Sequence of chain 1.G:
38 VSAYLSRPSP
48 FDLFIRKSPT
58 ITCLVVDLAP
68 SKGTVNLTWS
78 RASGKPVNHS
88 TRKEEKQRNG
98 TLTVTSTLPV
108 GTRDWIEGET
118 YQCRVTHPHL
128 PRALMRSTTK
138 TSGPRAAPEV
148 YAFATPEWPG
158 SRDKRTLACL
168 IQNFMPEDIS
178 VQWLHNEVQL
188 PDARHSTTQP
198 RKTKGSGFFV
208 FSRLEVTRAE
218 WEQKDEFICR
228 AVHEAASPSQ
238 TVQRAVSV

Binding-site contacts:
Ligand atom O7 contacts residue ASN96 of chain 1.L at 3.3 Å (h-bond).
Ligand atom C6 contacts residue GLN94 of chain 1.L at 3.7 Å.
Ligand atom O7 contacts residue THR100 of chain 1.L at 3.3 Å (h-bond).
Ligand atom O6 contacts residue ILE176 of chain 1.L at 1.9 Å (h-bond).
Ligand atom O6 contacts residue THR194 of chain 1.L at 3.3 Å (h-bond).
Ligand atom C3 contacts residue ASN96 of chain 1.L at 3.8 Å.
Ligand atom C4 contacts residue GLN196 of chain 1.L at 3.6 Å.
Ligand atom O3 contacts residue GLN196 of chain 1.L at 3.9 Å.
Ligand atom C8 contacts residue ASP64 of chain 1.L at 3.0 Å.
Ligand atom O4 contacts residue SER46 of chain 1.L at 3.6 Å.
Ligand atom C6 contacts residue LEU61 of chain 1.L at 3.7 Å (hydrophobic).
Ligand atom C2 contacts residue ASN96 of chain 1.L at 2.5 Å.
Ligand atom C2 contacts residue ARG44 of chain 1.L at 3.7 Å.
Ligand atom C6 contacts residue THR194 of chain 1.L at 3.4 Å.
Ligand atom C7 contacts residue ASN96 of chain 1.L at 3.3 Å.
Ligand atom C2 contacts residue SER43 of chain 1.L at 3.8 Å.
Ligand atom O3 contacts residue SER46 of chain 1.L at 3.6 Å.
Ligand atom O6 contacts residue GLN94 of chain 1.L at 3.8 Å.
Ligand atom C3 contacts residue GLN196 of chain 1.L at 3.7 Å.
Ligand atom O4 contacts residue ARG198 of chain 1.G at 2.5 Å (salt-bridge).
Ligand atom O4 contacts residue ILE176 of chain 1.L at 3.9 Å.
Ligand atom O5 contacts residue ASN96 of chain 1.L at 2.4 Å (h-bond).
Ligand atom N2 contacts residue ASP64 of chain 1.L at 3.3 Å (salt-bridge).
Ligand atom C5 contacts residue GLN94 of chain 1.L at 3.9 Å.
Ligand atom C6 contacts residue TYR41 of chain 1.L at 3.7 Å (hydrophobic).
Ligand atom O2 contacts residue SER43 of chain 1.L at 3.7 Å.
Ligand atom O3 contacts residue ARG44 of chain 1.L at 3.9 Å.
Ligand atom C7 contacts residue ASP64 of chain 1.L at 3.6 Å.
Ligand atom C5 contacts residue ASN96 of chain 1.L at 3.7 Å.
Ligand atom N2 contacts residue ASN96 of chain 1.L at 2.9 Å (h-bond).
Ligand atom O3 contacts residue LEU61 of chain 1.L at 3.8 Å.
Ligand atom C1 contacts residue ASN96 of chain 1.L at 1.4 Å.
Ligand atom C4 contacts residue ARG198 of chain 1.G at 3.8 Å.
Ligand atom C1 contacts residue THR98 of chain 1.L at 3.2 Å.
Ligand atom O3 contacts residue GLN196 of chain 1.L at 3.7 Å.
Ligand atom O6 contacts residue ARG95 of chain 1.L at 3.4 Å (salt-bridge).
Ligand atom O2 contacts residue ARG44 of chain 1.L at 2.4 Å (salt-bridge).
Ligand atom C5 contacts residue GLN196 of chain 1.L at 3.9 Å.
Ligand atom C6 contacts residue ILE176 of chain 1.L at 3.1 Å (hydrophobic).
Ligand atom O4 contacts residue GLN196 of chain 1.L at 2.5 Å (h-bond).

This protein binds this small molecule.
Small molecule (SMILES): CC(=O)N[C@H]1[C@H](O[C@H]2[C@H](O)[C@@H](NC(C)=O)CO[C@@H]2CO)O[C@H](CO)[C@@H](O[C@@H]2O[C@H](CO[C@H]3O[C@H](CO[C@H]4O[C@H](CO)[C@@H](O)[C@H](O)[C@@H]4O)[C@@H](O)[C@H](O[C@H]4O[C@H](CO)[C@@H](O)[C@H](O)[C@@H]4O)[C@@H]3O)[C@@H](O)[C@H](O[C@H]3O[C@H](CO)[C@@H](O)[C@H](O)[C@@H]3O)[C@@H]2O)[C@@H]1O

Sequence of chain 1.L:
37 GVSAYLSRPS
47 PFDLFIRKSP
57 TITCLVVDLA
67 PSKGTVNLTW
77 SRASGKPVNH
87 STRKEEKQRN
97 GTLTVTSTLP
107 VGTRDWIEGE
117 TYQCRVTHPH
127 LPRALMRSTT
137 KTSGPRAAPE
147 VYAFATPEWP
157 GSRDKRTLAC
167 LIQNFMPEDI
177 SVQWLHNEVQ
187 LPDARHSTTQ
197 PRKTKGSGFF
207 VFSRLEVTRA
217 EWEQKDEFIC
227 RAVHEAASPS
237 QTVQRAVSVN